This protein binds this small molecule.
Small molecule (SMILES): CS(=O)(=O)c1cccc(Oc2cccc(-c3ccnc4c(C(F)(F)F)cccc34)c2)c1

Binding-site contacts:
Ligand atom C16 contacts residue ILE101 of chain 1.A at 3.7 Å (hydrophobic).
Ligand atom C5 contacts residue MET104 of chain 1.A at 3.4 Å (hydrophobic).
Ligand atom C7 contacts residue SER70 of chain 1.A at 3.5 Å.
Ligand atom F1 contacts residue LEU241 of chain 1.A at 3.8 Å.
Ligand atom N1 contacts residue TRP249 of chain 1.A at 3.6 Å.
Ligand atom F1 contacts residue TRP249 of chain 1.A at 3.4 Å.
Ligand atom C9 contacts residue LEU66 of chain 1.A at 3.7 Å (hydrophobic).
Ligand atom O2 contacts residue PHE121 of chain 1.A at 3.7 Å.
Ligand atom F2 contacts residue GLN230 of chain 1.A at 3.3 Å.
Ligand atom F1 contacts residue HIS227 of chain 1.A at 3.2 Å.
Ligand atom C2 contacts residue PHE121 of chain 1.A at 3.6 Å (hydrophobic).
Ligand atom C6 contacts residue SER70 of chain 1.A at 3.5 Å.
Ligand atom C5 contacts residue THR108 of chain 1.A at 3.6 Å.
Ligand atom C1 contacts residue LEU122 of chain 1.A at 3.6 Å (hydrophobic).
Ligand atom C16 contacts residue HIS227 of chain 1.A at 3.3 Å.
Ligand atom C11 contacts residue PHE63 of chain 1.A at 3.7 Å (hydrophobic).
Ligand atom C17 contacts residue TRP249 of chain 1.A at 3.8 Å (hydrophobic).
Ligand atom O3 contacts residue SER70 of chain 1.A at 3.4 Å.
Ligand atom C7 contacts residue LEU66 of chain 1.A at 3.4 Å (hydrophobic).
Ligand atom F3 contacts residue LEU241 of chain 1.A at 3.7 Å.
Ligand atom C16 contacts residue TRP249 of chain 1.A at 3.6 Å (hydrophobic).
Ligand atom C1 contacts residue LEU66 of chain 1.A at 3.5 Å (hydrophobic).
Ligand atom C4 contacts residue GLU107 of chain 1.A at 3.5 Å.
Ligand atom C4 contacts residue PHE121 of chain 1.A at 3.7 Å (hydrophobic).
Ligand atom N1 contacts residue HIS227 of chain 1.A at 3.0 Å (h-bond).
Ligand atom C12 contacts residue ALA67 of chain 1.A at 3.7 Å (hydrophobic).
Ligand atom C3 contacts residue PHE121 of chain 1.A at 3.6 Å (hydrophobic).
Ligand atom F2 contacts residue HIS227 of chain 1.A at 3.6 Å.
Ligand atom C20 contacts residue THR64 of chain 1.A at 3.8 Å.
Ligand atom C19 contacts residue PHE63 of chain 1.A at 3.5 Å (hydrophobic).
Ligand atom C3 contacts residue ARG111 of chain 1.A at 3.8 Å.
Ligand atom O1 contacts residue GLU73 of chain 1.A at 3.7 Å.
Ligand atom O2 contacts residue LEU122 of chain 1.A at 2.8 Å (h-bond).
Ligand atom C13 contacts residue ALA67 of chain 1.A at 3.5 Å (hydrophobic).
Ligand atom C1 contacts residue PHE121 of chain 1.A at 3.6 Å (hydrophobic).
Ligand atom O2 contacts residue ARG111 of chain 1.A at 3.2 Å (salt-bridge).
Ligand atom O1 contacts residue ILE69 of chain 1.A at 3.5 Å.
Ligand atom F3 contacts residue LEU234 of chain 1.A at 3.0 Å.
Ligand atom F2 contacts residue LEU137 of chain 1.A at 3.5 Å.
Ligand atom F1 contacts residue VAL231 of chain 1.A at 3.6 Å.

Sequence of chain 1.A:
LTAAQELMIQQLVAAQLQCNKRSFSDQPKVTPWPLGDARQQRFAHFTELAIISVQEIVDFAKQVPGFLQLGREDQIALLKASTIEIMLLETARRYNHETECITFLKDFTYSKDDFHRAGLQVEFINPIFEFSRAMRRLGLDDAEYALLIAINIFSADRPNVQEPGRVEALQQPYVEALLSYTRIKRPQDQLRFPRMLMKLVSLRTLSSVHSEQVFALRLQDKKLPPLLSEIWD